Binding-site contacts:
Ligand atom C3 contacts residue CYS153 of chain 1.F at 3.6 Å (hydrophobic).
Ligand atom O3P contacts residue THR178 of chain 1.F at 4.3 Å.
Ligand atom C2 contacts residue ARG234 of chain 1.F at 4.4 Å.
Ligand atom O1 contacts residue CYS153 of chain 1.F at 2.5 Å (h-bond).
Ligand atom C1 contacts residue CYS153 of chain 1.F at 3.1 Å (hydrophobic).
Ligand atom O3P contacts residue CYS153 of chain 1.F at 4.3 Å.
Ligand atom O2 contacts residue THR183 of chain 1.F at 4.3 Å.
Ligand atom O4P contacts residue THR155 of chain 1.F at 4.4 Å.
Ligand atom C3 contacts residue ARG234 of chain 1.F at 4.4 Å.
Ligand atom O4P contacts residue THR211 of chain 1.F at 3.6 Å.
Ligand atom O2P contacts residue SER152 of chain 1.F at 4.3 Å.
Ligand atom C1 contacts residue HIS180 of chain 1.F at 3.1 Å.
Ligand atom C1 contacts residue ARG234 of chain 1.F at 3.8 Å.
Ligand atom O1P contacts residue ARG234 of chain 1.F at 4.0 Å.
Ligand atom P contacts residue THR154 of chain 1.F at 3.4 Å.
Ligand atom P contacts residue CYS153 of chain 1.F at 3.8 Å.
Ligand atom C3 contacts residue SER152 of chain 1.F at 4.3 Å.
Ligand atom O4P contacts residue THR154 of chain 1.F at 3.1 Å (h-bond).
Ligand atom O3P contacts residue THR154 of chain 1.F at 2.6 Å (h-bond).
Ligand atom O3P contacts residue THR211 of chain 1.F at 2.5 Å (h-bond).
Ligand atom C2 contacts residue CYS153 of chain 1.F at 3.6 Å (hydrophobic).
Ligand atom O2P contacts residue THR211 of chain 1.F at 2.5 Å (h-bond).
Ligand atom C1 contacts residue NAD1 of chain 1.KA at 3.5 Å.
Ligand atom O3P contacts residue HIS180 of chain 1.F at 3.7 Å.
Ligand atom P contacts residue SER152 of chain 1.F at 4.0 Å.
Ligand atom O1 contacts residue ASN315 of chain 1.F at 3.8 Å.
Ligand atom O1 contacts residue HIS180 of chain 1.F at 2.9 Å (h-bond).
Ligand atom O1P contacts residue HIS180 of chain 1.F at 3.5 Å (h-bond).
Ligand atom P contacts residue THR211 of chain 1.F at 3.3 Å.
Ligand atom O2 contacts residue NAD1 of chain 1.KA at 3.1 Å (h-bond).
Ligand atom C1 contacts residue THR183 of chain 1.F at 3.6 Å.
Ligand atom O1P contacts residue CYS153 of chain 1.F at 3.0 Å (h-bond).
Ligand atom O1P contacts residue THR154 of chain 1.F at 4.1 Å.
Ligand atom O4P contacts residue SER152 of chain 1.F at 2.6 Å (h-bond).
Ligand atom O1 contacts residue NAD1 of chain 1.KA at 2.8 Å (h-bond).
Ligand atom O4P contacts residue CYS153 of chain 1.F at 3.5 Å (h-bond).
Ligand atom C2 contacts residue NAD1 of chain 1.KA at 3.5 Å.
Ligand atom O1 contacts residue THR183 of chain 1.F at 3.9 Å.
Ligand atom O2 contacts residue ARG234 of chain 1.F at 4.3 Å.
Ligand atom C3 contacts residue NAD1 of chain 1.KA at 4.3 Å.

A small-molecule ligand and the protein it binds are described below.
Small molecule (SMILES): O=C[C@H](O)COP(=O)(O)O

Sequence of chain 1.F:
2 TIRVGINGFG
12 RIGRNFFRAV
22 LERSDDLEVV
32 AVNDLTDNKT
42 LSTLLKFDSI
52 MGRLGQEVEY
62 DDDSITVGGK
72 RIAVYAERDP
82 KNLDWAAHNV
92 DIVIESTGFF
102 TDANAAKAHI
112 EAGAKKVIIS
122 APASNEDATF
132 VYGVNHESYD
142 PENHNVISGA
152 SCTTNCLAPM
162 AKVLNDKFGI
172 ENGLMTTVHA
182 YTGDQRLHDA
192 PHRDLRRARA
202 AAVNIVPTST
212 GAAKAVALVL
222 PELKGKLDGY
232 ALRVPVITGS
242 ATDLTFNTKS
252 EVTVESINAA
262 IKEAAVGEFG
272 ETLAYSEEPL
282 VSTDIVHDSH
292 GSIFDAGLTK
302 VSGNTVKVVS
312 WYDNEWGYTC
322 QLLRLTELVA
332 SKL